Binding-site contacts:
Ligand atom C2 contacts residue GLY105 of chain 1.E at 4.0 Å.
Ligand atom C8 contacts residue GLY261 of chain 1.E at 3.9 Å.
Ligand atom N7 contacts residue CYS158 of chain 1.E at 3.8 Å.
Ligand atom O6 contacts residue GLY229 of chain 1.E at 3.4 Å.
Ligand atom N7 contacts residue TYR106 of chain 1.E at 3.9 Å.
Ligand atom N2 contacts residue ASP156 of chain 1.E at 2.6 Å (salt-bridge).
Ligand atom N2 contacts residue ASP102 of chain 1.E at 2.8 Å (salt-bridge).
Ligand atom N3 contacts residue MET260 of chain 1.E at 3.5 Å.
Ligand atom C2 contacts residue MET260 of chain 1.E at 3.7 Å (hydrophobic).
Ligand atom C8 contacts residue MET260 of chain 1.E at 3.4 Å (hydrophobic).
Ligand atom C2 contacts residue ASP102 of chain 1.E at 3.5 Å.
Ligand atom C6 contacts residue CYS158 of chain 1.E at 3.4 Å (hydrophobic).
Ligand atom O6 contacts residue GLN203 of chain 1.E at 3.2 Å (h-bond).
Ligand atom O6 contacts residue CYS158 of chain 1.E at 3.0 Å.
Ligand atom N2 contacts residue SER103 of chain 1.E at 3.1 Å (h-bond).
Ligand atom N1 contacts residue ASP156 of chain 1.E at 2.6 Å (salt-bridge).
Ligand atom O6 contacts residue ASP156 of chain 1.E at 3.5 Å (salt-bridge).
Ligand atom O6 contacts residue GLY230 of chain 1.E at 3.1 Å (h-bond).
Ligand atom C4 contacts residue ASP102 of chain 1.E at 3.6 Å.
Ligand atom N2 contacts residue GLY105 of chain 1.E at 3.6 Å.
Ligand atom C4 contacts residue TYR106 of chain 1.E at 3.8 Å (hydrophobic).
Ligand atom N2 contacts residue TYR106 of chain 1.E at 3.8 Å.
Ligand atom N1 contacts residue CYS158 of chain 1.E at 3.9 Å.
Ligand atom C2 contacts residue TYR106 of chain 1.E at 3.7 Å (hydrophobic).
Ligand atom C6 contacts residue ASP156 of chain 1.E at 3.5 Å.
Ligand atom N1 contacts residue ILE201 of chain 1.E at 4.0 Å.
Ligand atom C9 contacts residue MET260 of chain 1.E at 3.5 Å (hydrophobic).
Ligand atom C9 contacts residue TYR106 of chain 1.E at 3.6 Å (hydrophobic).
Ligand atom C4 contacts residue MET260 of chain 1.E at 3.6 Å (hydrophobic).
Ligand atom N3 contacts residue ASP102 of chain 1.E at 2.8 Å (salt-bridge).
Ligand atom C9 contacts residue ASP102 of chain 1.E at 3.9 Å.
Ligand atom C5 contacts residue CYS158 of chain 1.E at 3.9 Å (hydrophobic).
Ligand atom N3 contacts residue TYR106 of chain 1.E at 3.7 Å.
Ligand atom N1 contacts residue MET260 of chain 1.E at 4.0 Å.
Ligand atom C2 contacts residue ASP156 of chain 1.E at 3.4 Å.
Ligand atom N7 contacts residue MET260 of chain 1.E at 3.8 Å.
Ligand atom C2 contacts residue ILE201 of chain 1.E at 3.9 Å (hydrophobic).
Ligand atom N2 contacts residue ILE201 of chain 1.E at 3.4 Å.
Ligand atom C8 contacts residue TYR106 of chain 1.E at 3.6 Å (hydrophobic).
Ligand atom C5 contacts residue MET260 of chain 1.E at 3.9 Å (hydrophobic).

This protein binds this small molecule.
Small molecule (SMILES): Nc1nc2cc[nH]c2c(=O)[nH]1

Sequence of chain 1.E:
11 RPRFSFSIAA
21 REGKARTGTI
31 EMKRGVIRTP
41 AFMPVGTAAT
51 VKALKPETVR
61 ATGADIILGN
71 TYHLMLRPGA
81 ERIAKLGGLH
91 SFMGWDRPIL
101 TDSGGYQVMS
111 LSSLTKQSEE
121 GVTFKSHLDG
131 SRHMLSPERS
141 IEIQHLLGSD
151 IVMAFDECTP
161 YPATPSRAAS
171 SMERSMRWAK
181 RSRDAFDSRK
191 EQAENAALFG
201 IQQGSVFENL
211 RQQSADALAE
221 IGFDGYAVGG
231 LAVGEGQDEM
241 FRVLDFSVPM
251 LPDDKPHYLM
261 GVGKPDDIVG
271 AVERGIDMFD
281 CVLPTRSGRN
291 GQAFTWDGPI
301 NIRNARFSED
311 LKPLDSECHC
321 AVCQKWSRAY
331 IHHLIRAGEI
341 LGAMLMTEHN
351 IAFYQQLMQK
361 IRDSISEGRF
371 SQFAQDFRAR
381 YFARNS